Sequence of chain 1.D:
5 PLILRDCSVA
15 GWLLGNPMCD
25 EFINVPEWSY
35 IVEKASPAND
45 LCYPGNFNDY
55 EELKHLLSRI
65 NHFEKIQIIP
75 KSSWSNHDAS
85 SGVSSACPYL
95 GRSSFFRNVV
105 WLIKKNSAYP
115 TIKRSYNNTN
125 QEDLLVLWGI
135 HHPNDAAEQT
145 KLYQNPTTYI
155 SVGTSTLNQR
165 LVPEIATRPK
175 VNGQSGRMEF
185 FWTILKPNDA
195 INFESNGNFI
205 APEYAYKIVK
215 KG

Sequence of chain 1.E:
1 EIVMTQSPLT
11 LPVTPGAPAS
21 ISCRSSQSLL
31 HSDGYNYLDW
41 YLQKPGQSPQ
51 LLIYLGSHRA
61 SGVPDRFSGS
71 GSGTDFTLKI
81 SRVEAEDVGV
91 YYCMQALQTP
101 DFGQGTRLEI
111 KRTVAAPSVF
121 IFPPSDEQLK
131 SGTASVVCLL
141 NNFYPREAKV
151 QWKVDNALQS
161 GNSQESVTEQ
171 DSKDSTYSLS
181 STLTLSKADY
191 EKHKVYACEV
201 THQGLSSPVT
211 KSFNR

Binding-site contacts:
Ligand atom C7 contacts residue ASN192 of chain 1.D at 3.6 Å.
Ligand atom N2 contacts residue ASN192 of chain 1.D at 2.8 Å (h-bond).
Ligand atom O3 contacts residue TYR102 of chain 1.F at 4.0 Å.
Ligand atom C4 contacts residue PHE110 of chain 1.F at 4.2 Å (hydrophobic).
Ligand atom C2 contacts residue ASN192 of chain 1.D at 3.7 Å.
Ligand atom C8 contacts residue PHE29 of chain 1.F at 4.4 Å (hydrophobic).
Ligand atom C5 contacts residue TYR102 of chain 1.F at 3.6 Å (hydrophobic).
Ligand atom O5 contacts residue ASN121 of chain 1.D at 2.3 Å (h-bond).
Ligand atom O7 contacts residue ASN192 of chain 1.D at 3.9 Å.
Ligand atom C5 contacts residue THR123 of chain 1.D at 3.9 Å.
Ligand atom O3 contacts residue PHE110 of chain 1.F at 3.9 Å.
Ligand atom C8 contacts residue ASN192 of chain 1.D at 3.5 Å.
Ligand atom N2 contacts residue ASN121 of chain 1.D at 3.0 Å (h-bond).
Ligand atom C7 contacts residue ASN121 of chain 1.D at 3.7 Å.
Ligand atom C6 contacts residue TYR102 of chain 1.F at 4.4 Å (hydrophobic).
Ligand atom C5 contacts residue ASN121 of chain 1.D at 3.6 Å.
Ligand atom O4 contacts residue PHE110 of chain 1.F at 4.3 Å.
Ligand atom C1 contacts residue ASN121 of chain 1.D at 1.4 Å.
Ligand atom O7 contacts residue ASN121 of chain 1.D at 3.9 Å.
Ligand atom O4 contacts residue SER61 of chain 1.E at 4.2 Å.
Ligand atom C2 contacts residue SER61 of chain 1.E at 4.1 Å.
Ligand atom C1 contacts residue THR123 of chain 1.D at 3.9 Å.
Ligand atom O5 contacts residue THR123 of chain 1.D at 3.3 Å.
Ligand atom C4 contacts residue ASN121 of chain 1.D at 4.2 Å.
Ligand atom O2 contacts residue SER61 of chain 1.E at 4.3 Å.
Ligand atom C4 contacts residue TYR102 of chain 1.F at 3.3 Å (hydrophobic).
Ligand atom C4 contacts residue ASN192 of chain 1.D at 3.9 Å.
Ligand atom C3 contacts residue ASN192 of chain 1.D at 4.0 Å.
Ligand atom C6 contacts residue THR123 of chain 1.D at 4.0 Å.
Ligand atom C1 contacts residue ASN192 of chain 1.D at 3.8 Å.
Ligand atom O4 contacts residue ASN192 of chain 1.D at 3.8 Å.
Ligand atom C5 contacts residue ASN192 of chain 1.D at 3.2 Å.
Ligand atom C6 contacts residue TYR104 of chain 1.F at 3.5 Å (hydrophobic).
Ligand atom C8 contacts residue ALA194 of chain 1.D at 4.0 Å (hydrophobic).
Ligand atom C6 contacts residue ASN192 of chain 1.D at 4.0 Å.
Ligand atom C3 contacts residue ASN121 of chain 1.D at 3.8 Å.
Ligand atom O3 contacts residue SER61 of chain 1.E at 4.0 Å.
Ligand atom C2 contacts residue ASN121 of chain 1.D at 2.5 Å.
Ligand atom O5 contacts residue ASN192 of chain 1.D at 3.9 Å.
Ligand atom C3 contacts residue TYR102 of chain 1.F at 3.4 Å (hydrophobic).

Sequence of chain 1.F:
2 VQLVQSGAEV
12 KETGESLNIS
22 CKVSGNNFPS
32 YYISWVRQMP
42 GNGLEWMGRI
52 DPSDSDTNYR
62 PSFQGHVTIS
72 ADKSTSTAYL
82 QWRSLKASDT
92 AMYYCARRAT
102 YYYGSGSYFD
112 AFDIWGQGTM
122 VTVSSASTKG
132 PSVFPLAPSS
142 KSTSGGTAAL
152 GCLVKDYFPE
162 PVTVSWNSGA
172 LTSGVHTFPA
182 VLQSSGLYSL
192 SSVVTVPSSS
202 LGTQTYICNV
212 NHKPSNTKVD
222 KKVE

The small molecule below binds the protein below.
Small molecule (SMILES): CC(=O)N[C@H]1[C@H](O[C@H]2[C@H](O)[C@@H](NC(C)=O)CO[C@@H]2CO[C@@H]2O[C@@H](C)[C@@H](O)[C@@H](O)[C@@H]2O)O[C@H](CO)[C@@H](O)[C@@H]1O